The protein below binds the small molecule below.
Small molecule (SMILES): CC(C)C[C@H](NC(=O)[C@H](CO)NC(=O)[C@H](COP(=O)(O)O)NC(=O)[C@H](CCCNC(N)=[NH2+])NC(=O)[C@H](CO)NC(=O)[C@@H](N)CCCNC(N)=[NH2+])C(=O)N[C@@H](C)C(=O)N[C@H](C=O)[C@@H](C)O

Binding-site contacts:
Ligand atom O2P contacts residue TYR135 of chain 1.A at 2.6 Å (h-bond).
Ligand atom CA contacts residue VAL51 of chain 1.A at 3.8 Å (hydrophobic).
Ligand atom C contacts residue ASN231 of chain 1.A at 3.6 Å.
Ligand atom NH1 contacts residue LEU234 of chain 1.A at 3.6 Å.
Ligand atom CB contacts residue LEU234 of chain 1.A at 3.6 Å (hydrophobic).
Ligand atom O contacts residue ASN231 of chain 1.A at 2.9 Å (h-bond).
Ligand atom CB contacts residue ASN180 of chain 1.A at 3.3 Å.
Ligand atom N contacts residue LEU234 of chain 1.A at 3.8 Å.
Ligand atom O2P contacts residue ARG134 of chain 1.A at 2.9 Å (salt-bridge).
Ligand atom O3P contacts residue ARG134 of chain 1.A at 2.8 Å (salt-bridge).
Ligand atom O contacts residue VAL51 of chain 1.A at 3.3 Å.
Ligand atom CB contacts residue GLU187 of chain 1.A at 3.4 Å.
Ligand atom P contacts residue ARG134 of chain 1.A at 3.8 Å.
Ligand atom C contacts residue LEU179 of chain 1.A at 3.7 Å (hydrophobic).
Ligand atom CD contacts residue LEU234 of chain 1.A at 3.6 Å (hydrophobic).
Ligand atom O3P contacts residue ARG61 of chain 1.A at 2.9 Å (salt-bridge).
Ligand atom N contacts residue ASN231 of chain 1.A at 2.8 Å (h-bond).
Ligand atom OG contacts residue GLU187 of chain 1.A at 2.7 Å (salt-bridge).
Ligand atom N contacts residue ASN180 of chain 1.A at 2.9 Å (h-bond).
Ligand atom N contacts residue LEU179 of chain 1.A at 3.5 Å.
Ligand atom CA contacts residue ASN231 of chain 1.A at 3.6 Å.
Ligand atom CZ contacts residue LEU227 of chain 1.A at 3.7 Å (hydrophobic).
Ligand atom NH1 contacts residue LEU227 of chain 1.A at 3.7 Å.
Ligand atom O contacts residue VAL51 of chain 1.A at 3.8 Å.
Ligand atom OG contacts residue TRP235 of chain 1.A at 2.9 Å (h-bond).
Ligand atom C contacts residue ASN180 of chain 1.A at 3.6 Å.
Ligand atom OG contacts residue GLY176 of chain 1.A at 3.3 Å (h-bond).
Ligand atom O contacts residue VAL183 of chain 1.A at 3.4 Å.
Ligand atom NH2 contacts residue LEU227 of chain 1.A at 3.6 Å.
Ligand atom CG contacts residue ASN231 of chain 1.A at 3.8 Å.
Ligand atom P contacts residue ARG61 of chain 1.A at 3.7 Å.
Ligand atom CB contacts residue ASN55 of chain 1.A at 3.5 Å.
Ligand atom O1P contacts residue ARG61 of chain 1.A at 2.9 Å (salt-bridge).
Ligand atom CB contacts residue ASN180 of chain 1.A at 3.6 Å.
Ligand atom OG contacts residue ASN180 of chain 1.A at 3.2 Å (h-bond).
Ligand atom CA contacts residue ASN231 of chain 1.A at 3.5 Å.
Ligand atom CB contacts residue ASN231 of chain 1.A at 3.5 Å.
Ligand atom O contacts residue LEU179 of chain 1.A at 3.5 Å.
Ligand atom CA contacts residue ASN180 of chain 1.A at 3.5 Å.
Ligand atom C contacts residue LEU234 of chain 1.A at 3.7 Å (hydrophobic).

Sequence of chain 1.A:
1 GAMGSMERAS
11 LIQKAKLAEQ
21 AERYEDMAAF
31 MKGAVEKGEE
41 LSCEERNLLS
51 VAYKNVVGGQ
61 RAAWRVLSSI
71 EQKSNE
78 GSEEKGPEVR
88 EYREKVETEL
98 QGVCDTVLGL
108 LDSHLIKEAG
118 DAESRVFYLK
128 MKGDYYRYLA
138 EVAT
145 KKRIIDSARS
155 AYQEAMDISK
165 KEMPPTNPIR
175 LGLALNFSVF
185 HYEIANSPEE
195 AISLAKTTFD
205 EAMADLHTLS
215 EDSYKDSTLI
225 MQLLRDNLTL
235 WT